A protein and the small-molecule ligand that binds it are described below.
Small molecule (SMILES): CC(=O)N[C@@H]1[C@@H](O)[C@H](O)[C@@H](CO)O[C@H]1O

Sequence of chain 16.B:
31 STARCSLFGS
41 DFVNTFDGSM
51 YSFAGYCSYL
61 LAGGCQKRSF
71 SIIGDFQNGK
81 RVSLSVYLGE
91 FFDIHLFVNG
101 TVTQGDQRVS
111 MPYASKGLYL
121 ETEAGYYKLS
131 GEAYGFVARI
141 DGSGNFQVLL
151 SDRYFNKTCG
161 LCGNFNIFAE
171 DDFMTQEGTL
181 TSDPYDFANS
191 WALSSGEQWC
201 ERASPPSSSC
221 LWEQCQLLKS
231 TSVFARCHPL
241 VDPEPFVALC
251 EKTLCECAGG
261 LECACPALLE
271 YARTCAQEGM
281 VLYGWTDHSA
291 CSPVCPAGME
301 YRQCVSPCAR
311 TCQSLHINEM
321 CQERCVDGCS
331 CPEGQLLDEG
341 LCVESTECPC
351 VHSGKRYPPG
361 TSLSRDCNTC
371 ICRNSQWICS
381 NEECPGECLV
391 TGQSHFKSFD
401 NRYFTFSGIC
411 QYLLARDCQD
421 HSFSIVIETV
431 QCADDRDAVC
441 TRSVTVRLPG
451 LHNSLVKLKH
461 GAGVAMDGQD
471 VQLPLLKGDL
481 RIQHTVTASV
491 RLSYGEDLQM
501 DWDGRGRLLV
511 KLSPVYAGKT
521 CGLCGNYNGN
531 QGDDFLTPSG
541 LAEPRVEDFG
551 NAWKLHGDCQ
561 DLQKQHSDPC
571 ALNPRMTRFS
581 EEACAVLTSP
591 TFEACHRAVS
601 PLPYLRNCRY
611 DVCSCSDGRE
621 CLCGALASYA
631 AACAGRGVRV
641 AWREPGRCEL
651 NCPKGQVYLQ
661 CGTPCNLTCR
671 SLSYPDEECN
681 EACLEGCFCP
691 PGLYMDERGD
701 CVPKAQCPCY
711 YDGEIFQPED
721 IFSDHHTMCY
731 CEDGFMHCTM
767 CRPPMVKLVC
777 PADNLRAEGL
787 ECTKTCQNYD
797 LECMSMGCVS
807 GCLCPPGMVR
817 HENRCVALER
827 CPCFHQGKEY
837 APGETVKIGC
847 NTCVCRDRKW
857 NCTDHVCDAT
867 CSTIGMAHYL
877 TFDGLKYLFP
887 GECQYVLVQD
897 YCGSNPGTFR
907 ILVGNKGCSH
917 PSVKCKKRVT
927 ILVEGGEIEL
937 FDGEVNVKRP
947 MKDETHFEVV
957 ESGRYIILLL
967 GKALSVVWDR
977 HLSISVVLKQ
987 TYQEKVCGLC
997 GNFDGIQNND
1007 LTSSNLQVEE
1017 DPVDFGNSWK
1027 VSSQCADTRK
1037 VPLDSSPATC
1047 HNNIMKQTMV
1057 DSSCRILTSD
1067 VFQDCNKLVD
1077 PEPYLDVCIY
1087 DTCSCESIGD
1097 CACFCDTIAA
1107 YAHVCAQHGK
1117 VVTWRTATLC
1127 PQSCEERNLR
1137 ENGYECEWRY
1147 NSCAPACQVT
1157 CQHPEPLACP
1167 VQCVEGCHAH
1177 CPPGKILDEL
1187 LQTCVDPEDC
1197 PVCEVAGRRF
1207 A

Binding-site contacts:
Ligand atom C4 contacts residue ASN666 of chain 16.B at 4.2 Å.
Ligand atom C5 contacts residue ASN666 of chain 16.B at 3.7 Å.
Ligand atom C8 contacts residue PRO691 of chain 16.B at 4.4 Å (hydrophobic).
Ligand atom N2 contacts residue ASN666 of chain 16.B at 2.9 Å (h-bond).
Ligand atom C7 contacts residue ASN666 of chain 16.B at 3.3 Å.
Ligand atom C5 contacts residue THR663 of chain 16.B at 4.1 Å.
Ligand atom C8 contacts residue ASN666 of chain 16.B at 4.1 Å.
Ligand atom C8 contacts residue LEU693 of chain 16.B at 4.3 Å (hydrophobic).
Ligand atom O5 contacts residue ASN666 of chain 16.B at 2.4 Å (h-bond).
Ligand atom O5 contacts residue THR663 of chain 16.B at 4.4 Å.
Ligand atom C6 contacts residue THR663 of chain 16.B at 3.9 Å.
Ligand atom C3 contacts residue ASN666 of chain 16.B at 3.8 Å.
Ligand atom C2 contacts residue ASN666 of chain 16.B at 2.5 Å.
Ligand atom C1 contacts residue ASN666 of chain 16.B at 1.4 Å.
Ligand atom O7 contacts residue ASN666 of chain 16.B at 3.2 Å (h-bond).